Binding-site contacts:
Ligand atom O25 contacts residue ILE89 of chain 1.A at 3.5 Å.
Ligand atom C28 contacts residue ILE89 of chain 1.A at 3.5 Å (hydrophobic).
Ligand atom O26 contacts residue ASP193 of chain 1.A at 3.1 Å (salt-bridge).
Ligand atom O26 contacts residue LYS59 of chain 1.A at 2.8 Å (salt-bridge).
Ligand atom C2 contacts residue LEU182 of chain 1.A at 3.5 Å (hydrophobic).
Ligand atom O26 contacts residue GLU76 of chain 1.A at 3.4 Å (salt-bridge).
Ligand atom C35 contacts residue LEU31 of chain 1.A at 3.7 Å (hydrophobic).
Ligand atom C13 contacts residue LEU182 of chain 1.A at 3.5 Å (hydrophobic).
Ligand atom N9 contacts residue ALA57 of chain 1.A at 3.5 Å.
Ligand atom O10 contacts residue TYR107 of chain 1.A at 3.3 Å.
Ligand atom O10 contacts residue ALA108 of chain 1.A at 2.9 Å (h-bond).
Ligand atom C19 contacts residue LEU31 of chain 1.A at 3.7 Å (hydrophobic).
Ligand atom O26 contacts residue SER192 of chain 1.A at 3.7 Å.
Ligand atom C21 contacts residue LYS59 of chain 1.A at 3.4 Å.
Ligand atom C5 contacts residue GLU106 of chain 1.A at 3.7 Å.
Ligand atom N9 contacts residue GLU106 of chain 1.A at 2.8 Å (salt-bridge).
Ligand atom O25 contacts residue LYS59 of chain 1.A at 3.6 Å.
Ligand atom O25 contacts residue VAL105 of chain 1.A at 3.6 Å.
Ligand atom C14 contacts residue VAL39 of chain 1.A at 3.8 Å (hydrophobic).
Ligand atom C20 contacts residue ALA108 of chain 1.A at 3.3 Å (hydrophobic).
Ligand atom C4 contacts residue ALA57 of chain 1.A at 3.8 Å (hydrophobic).
Ligand atom C11 contacts residue VAL105 of chain 1.A at 3.5 Å (hydrophobic).
Ligand atom C28 contacts residue VAL105 of chain 1.A at 3.6 Å (hydrophobic).
Ligand atom C15 contacts residue GLY111 of chain 1.A at 3.5 Å.
Ligand atom C11 contacts residue LEU182 of chain 1.A at 3.5 Å (hydrophobic).
Ligand atom C20 contacts residue GLY111 of chain 1.A at 3.5 Å.
Ligand atom C18 contacts residue GLY32 of chain 1.A at 3.6 Å.
Ligand atom N9 contacts residue LEU182 of chain 1.A at 3.8 Å.
Ligand atom C1 contacts residue LEU182 of chain 1.A at 3.7 Å (hydrophobic).
Ligand atom C28 contacts residue LEU80 of chain 1.A at 3.4 Å (hydrophobic).
Ligand atom C5 contacts residue LEU182 of chain 1.A at 3.3 Å (hydrophobic).
Ligand atom C24 contacts residue LYS109 of chain 1.A at 3.5 Å.
Ligand atom C19 contacts residue GLY111 of chain 1.A at 3.7 Å.
Ligand atom C24 contacts residue GLY111 of chain 1.A at 3.7 Å.
Ligand atom C4 contacts residue GLU106 of chain 1.A at 3.8 Å.
Ligand atom C28 contacts residue GLU76 of chain 1.A at 3.5 Å.
Ligand atom C4 contacts residue ALA108 of chain 1.A at 3.6 Å (hydrophobic).
Ligand atom C14 contacts residue LEU31 of chain 1.A at 3.8 Å (hydrophobic).
Ligand atom N8 contacts residue LEU31 of chain 1.A at 3.7 Å.
Ligand atom C23 contacts residue LEU31 of chain 1.A at 3.8 Å (hydrophobic).

A small-molecule ligand and the protein it binds are described below.
Small molecule (SMILES): COC(=O)c1ccc2c(c1)NC(=O)/C2=C(\Nc1ccc(N(C)C(=O)CN2CCN(C)CC2)cc1)c1ccccc1

Sequence of chain 1.A:
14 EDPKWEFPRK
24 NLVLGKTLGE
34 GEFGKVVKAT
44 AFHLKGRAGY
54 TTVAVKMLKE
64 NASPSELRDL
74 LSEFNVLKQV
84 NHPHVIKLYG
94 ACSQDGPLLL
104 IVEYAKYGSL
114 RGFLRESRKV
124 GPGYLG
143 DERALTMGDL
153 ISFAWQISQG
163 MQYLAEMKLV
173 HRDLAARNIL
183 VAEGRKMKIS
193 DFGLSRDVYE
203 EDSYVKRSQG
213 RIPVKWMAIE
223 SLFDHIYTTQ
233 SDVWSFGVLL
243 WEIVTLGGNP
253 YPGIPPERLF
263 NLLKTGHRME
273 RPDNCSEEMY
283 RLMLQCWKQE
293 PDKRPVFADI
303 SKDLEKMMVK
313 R